The small molecule below binds the protein below.
Small molecule (SMILES): CC(=O)N[C@H]1[C@H](O[C@H]2[C@H](O[C@@H]3O[C@@H](C)[C@@H](O)[C@@H](O)[C@@H]3O)[C@@H](NC(C)=O)CO[C@@H]2CO[C@@H]2O[C@@H](C)[C@@H](O)[C@@H](O)[C@@H]2O)O[C@H](CO)[C@@H](O)[C@@H]1O

Sequence of chain 1.D:
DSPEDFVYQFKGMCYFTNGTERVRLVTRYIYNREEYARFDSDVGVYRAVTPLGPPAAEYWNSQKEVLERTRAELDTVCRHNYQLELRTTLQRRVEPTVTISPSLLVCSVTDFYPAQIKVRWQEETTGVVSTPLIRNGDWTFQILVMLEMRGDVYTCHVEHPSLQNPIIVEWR

Binding-site contacts:
Ligand atom O5 contacts residue ASN32 of chain 1.D at 2.3 Å (h-bond).
Ligand atom O6 contacts residue GLU35 of chain 1.D at 3.8 Å.
Ligand atom C5 contacts residue ASN32 of chain 1.D at 3.6 Å.
Ligand atom C1 contacts residue ASN32 of chain 1.D at 1.4 Å.
Ligand atom O7 contacts residue ASN32 of chain 1.D at 3.5 Å (h-bond).
Ligand atom C4 contacts residue GLU35 of chain 1.D at 4.0 Å.
Ligand atom C5 contacts residue ASN32 of chain 1.D at 3.4 Å.
Ligand atom C8 contacts residue ASN32 of chain 1.D at 4.4 Å.
Ligand atom C4 contacts residue ASN32 of chain 1.D at 4.2 Å.
Ligand atom C4 contacts residue GLY33 of chain 1.D at 4.1 Å.
Ligand atom O4 contacts residue GLY33 of chain 1.D at 4.4 Å.
Ligand atom O3 contacts residue GLU35 of chain 1.D at 4.2 Å.
Ligand atom O5 contacts residue GLU35 of chain 1.D at 3.5 Å.
Ligand atom C6 contacts residue GLU35 of chain 1.D at 4.2 Å.
Ligand atom C4 contacts residue ASN32 of chain 1.D at 3.8 Å.
Ligand atom C5 contacts residue THR34 of chain 1.D at 4.4 Å.
Ligand atom N2 contacts residue ASN32 of chain 1.D at 2.9 Å (h-bond).
Ligand atom O4 contacts residue THR34 of chain 1.D at 3.4 Å (h-bond).
Ligand atom C6 contacts residue GLY33 of chain 1.D at 3.9 Å.
Ligand atom C2 contacts residue ASN32 of chain 1.D at 2.4 Å.
Ligand atom C7 contacts residue ASN32 of chain 1.D at 3.4 Å.
Ligand atom C1 contacts residue GLU35 of chain 1.D at 3.9 Å.
Ligand atom C6 contacts residue ASN32 of chain 1.D at 3.4 Å.
Ligand atom O7 contacts residue GLU35 of chain 1.D at 3.7 Å.
Ligand atom C2 contacts residue GLU35 of chain 1.D at 3.9 Å.
Ligand atom C5 contacts residue GLY33 of chain 1.D at 4.3 Å.
Ligand atom C5 contacts residue GLU35 of chain 1.D at 4.4 Å.
Ligand atom O3 contacts residue THR34 of chain 1.D at 2.4 Å (h-bond).
Ligand atom C4 contacts residue THR34 of chain 1.D at 3.4 Å.
Ligand atom C5 contacts residue GLU35 of chain 1.D at 4.4 Å.
Ligand atom C3 contacts residue ASN32 of chain 1.D at 3.8 Å.
Ligand atom C3 contacts residue THR34 of chain 1.D at 3.3 Å.
Ligand atom C3 contacts residue GLU35 of chain 1.D at 4.0 Å.